Sequence of chain 1.C:
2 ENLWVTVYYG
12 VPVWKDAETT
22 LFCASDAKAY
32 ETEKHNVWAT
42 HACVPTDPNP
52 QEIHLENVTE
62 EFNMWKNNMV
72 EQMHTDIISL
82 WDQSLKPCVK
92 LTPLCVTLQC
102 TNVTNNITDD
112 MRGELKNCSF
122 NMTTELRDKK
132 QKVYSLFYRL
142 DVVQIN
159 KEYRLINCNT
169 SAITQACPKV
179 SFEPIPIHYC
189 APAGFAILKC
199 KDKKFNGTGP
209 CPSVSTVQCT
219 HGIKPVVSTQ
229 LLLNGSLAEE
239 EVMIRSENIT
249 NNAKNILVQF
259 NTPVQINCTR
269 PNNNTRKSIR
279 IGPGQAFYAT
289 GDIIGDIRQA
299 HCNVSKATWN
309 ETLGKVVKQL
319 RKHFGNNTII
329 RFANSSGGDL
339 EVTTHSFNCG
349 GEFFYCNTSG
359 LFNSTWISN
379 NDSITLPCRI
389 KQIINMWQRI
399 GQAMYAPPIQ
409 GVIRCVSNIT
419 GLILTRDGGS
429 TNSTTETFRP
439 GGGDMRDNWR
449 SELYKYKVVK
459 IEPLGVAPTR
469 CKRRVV

Binding-site contacts:
Ligand atom C1 contacts residue ASN324 of chain 1.C at 1.4 Å.
Ligand atom C3 contacts residue ASN324 of chain 1.C at 3.8 Å.
Ligand atom C5 contacts residue ASN324 of chain 1.C at 3.7 Å.
Ligand atom O7 contacts residue ASN324 of chain 1.C at 3.5 Å (h-bond).
Ligand atom C8 contacts residue PHE322 of chain 1.C at 4.0 Å (hydrophobic).
Ligand atom C4 contacts residue ASN324 of chain 1.C at 4.2 Å.
Ligand atom C2 contacts residue ASN324 of chain 1.C at 2.5 Å.
Ligand atom N2 contacts residue ASN324 of chain 1.C at 2.9 Å (h-bond).
Ligand atom C7 contacts residue ASN324 of chain 1.C at 3.4 Å.
Ligand atom O5 contacts residue ASN324 of chain 1.C at 2.4 Å (h-bond).
Ligand atom C8 contacts residue GLY323 of chain 1.C at 4.4 Å.

A protein and the small-molecule ligand that binds it are described below.
Small molecule (SMILES): CC(=O)N[C@@H]1[C@@H](O)[C@H](O)[C@@H](CO)O[C@H]1O